Binding-site contacts:
Ligand atom O1 contacts residue GLU94 of chain 1.A at 3.9 Å.
Ligand atom O2 contacts residue PHE84 of chain 1.A at 3.8 Å.
Ligand atom C3 contacts residue ILE69 of chain 1.A at 4.0 Å (hydrophobic).
Ligand atom C3 contacts residue PHE84 of chain 1.A at 4.0 Å (hydrophobic).
Ligand atom O2 contacts residue GLU94 of chain 1.A at 3.7 Å.
Ligand atom C5 contacts residue ILE98 of chain 1.A at 3.8 Å (hydrophobic).
Ligand atom C5 contacts residue PHE105 of chain 1.A at 3.9 Å (hydrophobic).
Ligand atom O2 contacts residue ARG96 of chain 1.A at 3.0 Å (salt-bridge).
Ligand atom O5 contacts residue PHE84 of chain 1.A at 4.0 Å.
Ligand atom S1 contacts residue ALA145 of chain 1.A at 3.8 Å.
Ligand atom C3 contacts residue ARG96 of chain 1.A at 4.5 Å.
Ligand atom O1 contacts residue PHE135 of chain 1.A at 3.6 Å.
Ligand atom S1 contacts residue ILE67 of chain 1.A at 4.4 Å.
Ligand atom S1 contacts residue ILE69 of chain 1.A at 4.5 Å.
Ligand atom O5 contacts residue ARG147 of chain 1.A at 4.3 Å.
Ligand atom O1 contacts residue PHE84 of chain 1.A at 3.4 Å.
Ligand atom C2 contacts residue ARG96 of chain 1.A at 3.6 Å.
Ligand atom C5 contacts residue VAL143 of chain 1.A at 4.1 Å (hydrophobic).
Ligand atom C5 contacts residue PHE135 of chain 1.A at 3.7 Å (hydrophobic).
Ligand atom O5 contacts residue ARG96 of chain 1.A at 3.0 Å (salt-bridge).
Ligand atom C1 contacts residue ARG96 of chain 1.A at 3.7 Å.
Ligand atom C2 contacts residue PHE84 of chain 1.A at 3.8 Å (hydrophobic).
Ligand atom C4 contacts residue ILE69 of chain 1.A at 3.1 Å (hydrophobic).
Ligand atom C4 contacts residue PHE84 of chain 1.A at 4.3 Å (hydrophobic).
Ligand atom C1 contacts residue GLU94 of chain 1.A at 4.1 Å.
Ligand atom C3 contacts residue PHE135 of chain 1.A at 3.5 Å (hydrophobic).
Ligand atom C1 contacts residue PHE84 of chain 1.A at 3.4 Å (hydrophobic).
Ligand atom S1 contacts residue ARG96 of chain 1.A at 3.7 Å.
Ligand atom C4 contacts residue PHE135 of chain 1.A at 3.9 Å (hydrophobic).
Ligand atom C5 contacts residue ALA145 of chain 1.A at 3.7 Å (hydrophobic).

The protein below binds the small molecule below.
Small molecule (SMILES): CSCCC(=O)C(=O)O

Sequence of chain 1.A:
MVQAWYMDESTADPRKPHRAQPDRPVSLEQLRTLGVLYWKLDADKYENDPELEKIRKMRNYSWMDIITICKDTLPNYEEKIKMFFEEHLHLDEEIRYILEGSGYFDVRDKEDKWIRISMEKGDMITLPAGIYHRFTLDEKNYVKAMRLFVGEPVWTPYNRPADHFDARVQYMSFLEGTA